Binding-site contacts:
Ligand atom C5 contacts residue ALA47 of chain 1.A at 3.8 Å (hydrophobic).
Ligand atom C5 contacts residue PRO75 of chain 1.D at 3.6 Å (hydrophobic).
Ligand atom C4 contacts residue PRO75 of chain 1.D at 4.3 Å (hydrophobic).
Ligand atom C2 contacts residue ARG82 of chain 1.D at 3.2 Å.
Ligand atom O1' contacts residue ALA47 of chain 1.A at 4.4 Å.
Ligand atom C3 contacts residue ARG82 of chain 1.D at 3.6 Å.
Ligand atom N4 contacts residue VAL74 of chain 1.D at 3.9 Å.
Ligand atom C1 contacts residue ARG82 of chain 1.D at 4.3 Å.
Ligand atom C6 contacts residue ALA47 of chain 1.A at 3.8 Å (hydrophobic).
Ligand atom C6 contacts residue HIS48 of chain 1.A at 4.2 Å.
Ligand atom N4 contacts residue THR72 of chain 1.D at 3.1 Å (h-bond).
Ligand atom C4 contacts residue VAL74 of chain 1.D at 4.2 Å (hydrophobic).
Ligand atom C3 contacts residue VAL74 of chain 1.D at 4.3 Å (hydrophobic).
Ligand atom O2' contacts residue GLU78 of chain 1.D at 3.9 Å.
Ligand atom O2' contacts residue ARG82 of chain 1.D at 4.2 Å.
Ligand atom C6 contacts residue PRO75 of chain 1.D at 4.0 Å (hydrophobic).
Ligand atom C4 contacts residue ALA73 of chain 1.D at 3.7 Å (hydrophobic).
Ligand atom C1' contacts residue GLU78 of chain 1.D at 4.4 Å.
Ligand atom O1' contacts residue ALA44 of chain 1.A at 4.5 Å.
Ligand atom C1 contacts residue GLU78 of chain 1.D at 4.4 Å.
Ligand atom O1' contacts residue HIS48 of chain 1.A at 2.5 Å (h-bond).
Ligand atom C1' contacts residue HIS48 of chain 1.A at 3.3 Å.
Ligand atom C5 contacts residue ALA73 of chain 1.D at 3.8 Å (hydrophobic).
Ligand atom N4 contacts residue ALA73 of chain 1.D at 2.8 Å (h-bond).
Ligand atom O2' contacts residue HIS48 of chain 1.A at 3.5 Å (h-bond).

Sequence of chain 1.D:
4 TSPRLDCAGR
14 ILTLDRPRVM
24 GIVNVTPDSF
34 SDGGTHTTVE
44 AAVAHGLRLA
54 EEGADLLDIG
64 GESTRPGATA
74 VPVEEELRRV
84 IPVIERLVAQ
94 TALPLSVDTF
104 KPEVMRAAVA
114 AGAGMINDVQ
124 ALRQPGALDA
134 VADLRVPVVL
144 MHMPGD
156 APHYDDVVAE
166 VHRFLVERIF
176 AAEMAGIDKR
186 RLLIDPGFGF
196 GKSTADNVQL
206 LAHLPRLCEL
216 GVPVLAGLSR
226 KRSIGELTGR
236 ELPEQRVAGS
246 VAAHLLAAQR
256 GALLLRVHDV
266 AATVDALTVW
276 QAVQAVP

A small-molecule ligand and the protein it binds are described below.
Small molecule (SMILES): Nc1ccc(C(=O)O)cc1

Sequence of chain 1.A:
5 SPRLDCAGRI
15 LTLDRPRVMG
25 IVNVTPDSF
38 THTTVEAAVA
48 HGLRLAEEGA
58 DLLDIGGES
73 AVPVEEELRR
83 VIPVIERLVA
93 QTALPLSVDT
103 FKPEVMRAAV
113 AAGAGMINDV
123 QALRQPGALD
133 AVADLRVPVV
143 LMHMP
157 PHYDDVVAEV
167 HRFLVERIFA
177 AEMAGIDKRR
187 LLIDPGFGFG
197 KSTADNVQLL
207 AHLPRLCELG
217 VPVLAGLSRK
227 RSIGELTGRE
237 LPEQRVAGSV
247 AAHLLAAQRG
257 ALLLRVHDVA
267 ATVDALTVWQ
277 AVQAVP